Sequence of chain 1.A:
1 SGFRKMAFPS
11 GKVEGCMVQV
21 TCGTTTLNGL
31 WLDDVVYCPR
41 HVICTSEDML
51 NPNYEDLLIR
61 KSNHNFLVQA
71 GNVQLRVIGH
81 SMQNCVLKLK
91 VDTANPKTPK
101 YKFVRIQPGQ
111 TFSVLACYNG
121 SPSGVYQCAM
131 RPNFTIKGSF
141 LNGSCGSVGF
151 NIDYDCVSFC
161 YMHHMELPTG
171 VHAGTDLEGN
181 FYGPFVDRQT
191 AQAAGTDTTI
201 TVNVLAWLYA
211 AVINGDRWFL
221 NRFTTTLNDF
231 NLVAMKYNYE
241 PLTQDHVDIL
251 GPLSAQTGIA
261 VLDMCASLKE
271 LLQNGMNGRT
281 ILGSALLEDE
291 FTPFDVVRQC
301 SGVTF

Sequence of chain 1.D:
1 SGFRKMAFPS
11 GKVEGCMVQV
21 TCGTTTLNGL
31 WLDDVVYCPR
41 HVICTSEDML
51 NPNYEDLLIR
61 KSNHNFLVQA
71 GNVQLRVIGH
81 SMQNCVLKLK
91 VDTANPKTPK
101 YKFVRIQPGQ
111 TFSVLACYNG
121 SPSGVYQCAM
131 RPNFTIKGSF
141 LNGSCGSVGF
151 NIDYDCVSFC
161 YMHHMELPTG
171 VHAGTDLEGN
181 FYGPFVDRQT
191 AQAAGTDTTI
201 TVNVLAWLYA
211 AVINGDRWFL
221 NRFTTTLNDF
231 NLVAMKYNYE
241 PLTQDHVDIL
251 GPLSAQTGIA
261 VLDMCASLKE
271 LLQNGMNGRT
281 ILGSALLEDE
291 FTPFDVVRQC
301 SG

The small molecule below binds the protein below.
Small molecule (SMILES): C#CCOCCC(=O)N[C@H](Cc1ccccc1)C(=O)N[C@@H](Cc1ccccc1)C(=O)N[C@H](CCC(=O)OCC)C[C@@H]1CCNC1=O

Binding-site contacts:
Ligand atom N11 contacts residue GLU166 of chain 1.A at 3.2 Å (salt-bridge).
Ligand atom N02 contacts residue GLN189 of chain 1.A at 2.8 Å (h-bond).
Ligand atom C24 contacts residue TYR54 of chain 1.A at 3.5 Å (hydrophobic).
Ligand atom C07 contacts residue CYS145 of chain 1.A at 2.8 Å (hydrophobic).
Ligand atom O17 contacts residue GLY143 of chain 1.A at 3.2 Å.
Ligand atom C25 contacts residue ASP187 of chain 1.A at 3.2 Å.
Ligand atom C34 contacts residue GLN189 of chain 1.A at 3.5 Å.
Ligand atom C01 contacts residue GLN189 of chain 1.A at 3.5 Å.
Ligand atom C13 contacts residue CYS145 of chain 1.A at 1.8 Å (hydrophobic).
Ligand atom C08 contacts residue CYS145 of chain 1.A at 3.4 Å (hydrophobic).
Ligand atom O12 contacts residue HIS172 of chain 1.A at 3.5 Å.
Ligand atom C23 contacts residue ASN142 of chain 1.A at 3.2 Å.
Ligand atom O17 contacts residue CYS145 of chain 1.A at 3.1 Å (h-bond).
Ligand atom O03 contacts residue MET165 of chain 1.A at 3.6 Å.
Ligand atom O17 contacts residue SER144 of chain 1.A at 3.4 Å (h-bond).
Ligand atom C15 contacts residue CYS145 of chain 1.A at 3.5 Å (hydrophobic).
Ligand atom C32 contacts residue GLN189 of chain 1.A at 3.4 Å.
Ligand atom C10 contacts residue GLU166 of chain 1.A at 3.6 Å.
Ligand atom N11 contacts residue PHE140 of chain 1.A at 3.2 Å (h-bond).
Ligand atom C29 contacts residue HIS41 of chain 1.A at 3.5 Å.
Ligand atom C39 contacts residue GLU166 of chain 1.A at 3.5 Å.
Ligand atom C40 contacts residue GLU166 of chain 1.A at 3.5 Å.
Ligand atom C25 contacts residue ARG188 of chain 1.A at 3.2 Å.
Ligand atom C04 contacts residue HIS164 of chain 1.A at 3.5 Å.
Ligand atom O12 contacts residue HIS163 of chain 1.A at 2.8 Å (h-bond).
Ligand atom C30 contacts residue GLN189 of chain 1.A at 3.3 Å.
Ligand atom N31 contacts residue GLU166 of chain 1.A at 2.7 Å (salt-bridge).
Ligand atom C24 contacts residue ASP187 of chain 1.A at 3.2 Å.
Ligand atom C20 contacts residue THR26 of chain 1.A at 3.3 Å.
Ligand atom C35 contacts residue GLN189 of chain 1.A at 3.3 Å.
Ligand atom N06 contacts residue HIS164 of chain 1.A at 3.0 Å (h-bond).
Ligand atom O12 contacts residue PHE140 of chain 1.A at 3.2 Å.
Ligand atom C26 contacts residue MET165 of chain 1.A at 3.3 Å (hydrophobic).
Ligand atom C38 contacts residue ALA191 of chain 1.A at 3.5 Å (hydrophobic).
Ligand atom C25 contacts residue MET165 of chain 1.A at 3.5 Å (hydrophobic).
Ligand atom C33 contacts residue ALA191 of chain 1.A at 3.5 Å (hydrophobic).
Ligand atom O03 contacts residue GLU166 of chain 1.A at 3.0 Å (salt-bridge).
Ligand atom C14 contacts residue CYS145 of chain 1.A at 2.7 Å (hydrophobic).
Ligand atom N06 contacts residue CYS145 of chain 1.A at 2.8 Å (h-bond).
Ligand atom C35 contacts residue THR190 of chain 1.A at 3.4 Å.